Sequence of chain 1.A:
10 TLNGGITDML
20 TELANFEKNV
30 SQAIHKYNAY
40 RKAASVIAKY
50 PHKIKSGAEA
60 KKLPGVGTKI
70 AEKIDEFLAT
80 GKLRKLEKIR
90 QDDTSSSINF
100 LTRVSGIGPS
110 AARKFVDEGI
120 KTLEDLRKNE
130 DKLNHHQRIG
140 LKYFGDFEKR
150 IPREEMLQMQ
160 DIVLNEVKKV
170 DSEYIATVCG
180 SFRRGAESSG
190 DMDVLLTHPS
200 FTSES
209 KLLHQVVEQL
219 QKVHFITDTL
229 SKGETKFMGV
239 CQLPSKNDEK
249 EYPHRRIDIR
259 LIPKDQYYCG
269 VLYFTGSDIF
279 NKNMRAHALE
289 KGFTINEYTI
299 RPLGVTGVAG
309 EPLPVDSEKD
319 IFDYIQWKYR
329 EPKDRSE

The protein below binds the small molecule below.
Small molecule (SMILES): Cc1cn([C@H]2C[C@H](O[P](=O)(O)OC[C@H]3O[C@@H](n4ccc(N)nc4=O)C[C@@H]3O[P](=O)(O)OC[C@H]3O[C@@H](n4cnc5c(=O)nc(N)[nH]c54)C[C@@H]3O[P](=O)(O)OC[C@H]3O[C@@H](n4cnc5c(=O)nc(N)[nH]c54)C[C@@H]3O)[C@@H](CO[P](=O)(O)O[C@H]3C[C@H](n4cnc5c(=O)nc(N)[nH]c54)O[C@@H]3COP(=O)(O)O)O2)c(=O)[nH]c1=O

Binding-site contacts:
Ligand atom OP1 contacts residue PRO63 of chain 1.A at 3.7 Å.
Ligand atom O3' contacts residue GLY64 of chain 1.A at 3.4 Å.
Ligand atom OP1 contacts residue VAL65 of chain 1.A at 3.8 Å.
Ligand atom C4' contacts residue GLY64 of chain 1.A at 3.2 Å.
Ligand atom C5' contacts residue LYS35 of chain 1.A at 3.7 Å.
Ligand atom OP1 contacts residue NA1 of chain 1.H at 2.9 Å (h-bond).
Ligand atom C5' contacts residue GLY64 of chain 1.A at 3.2 Å.
Ligand atom O3' contacts residue VAL65 of chain 1.A at 3.8 Å.
Ligand atom OP2 contacts residue THR67 of chain 1.A at 3.6 Å.
Ligand atom OP1 contacts residue LEU62 of chain 1.A at 3.8 Å.
Ligand atom P contacts residue NA1 of chain 1.H at 3.8 Å.
Ligand atom O5' contacts residue GLY66 of chain 1.A at 3.5 Å (h-bond).
Ligand atom OP2 contacts residue VAL65 of chain 1.A at 3.9 Å.
Ligand atom OP2 contacts residue GLY66 of chain 1.A at 3.9 Å.
Ligand atom OP2 contacts residue LYS68 of chain 1.A at 2.6 Å (salt-bridge).
Ligand atom P contacts residue GLY64 of chain 1.A at 3.8 Å.
Ligand atom O3' contacts residue ILE69 of chain 1.A at 3.6 Å.
Ligand atom P contacts residue LYS68 of chain 1.A at 3.3 Å.
Ligand atom P contacts residue ILE69 of chain 1.A at 3.9 Å.
Ligand atom C3' contacts residue LYS68 of chain 1.A at 3.8 Å.
Ligand atom N7 contacts residue LYS35 of chain 1.A at 3.8 Å.
Ligand atom P contacts residue LYS35 of chain 1.A at 3.8 Å.
Ligand atom OP1 contacts residue LYS68 of chain 1.A at 3.1 Å (salt-bridge).
Ligand atom OP1 contacts residue GLY64 of chain 1.A at 2.8 Å (h-bond).
Ligand atom OP1 contacts residue THR67 of chain 1.A at 3.7 Å.
Ligand atom OP1 contacts residue LYS68 of chain 1.A at 3.4 Å (salt-bridge).
Ligand atom C3' contacts residue GLY66 of chain 1.A at 3.8 Å.
Ligand atom N3 contacts residue ALA38 of chain 1.A at 3.5 Å.
Ligand atom OP1 contacts residue LYS35 of chain 1.A at 3.9 Å.
Ligand atom P contacts residue GLY66 of chain 1.A at 3.7 Å.
Ligand atom OP3 contacts residue LYS35 of chain 1.A at 2.8 Å (salt-bridge).
Ligand atom OP1 contacts residue ILE69 of chain 1.A at 3.0 Å (h-bond).
Ligand atom P contacts residue LYS68 of chain 1.A at 3.7 Å.
Ligand atom OP2 contacts residue NA1 of chain 1.H at 3.8 Å.
Ligand atom C5' contacts residue TYR39 of chain 1.A at 3.5 Å (hydrophobic).
Ligand atom O5' contacts residue LYS35 of chain 1.A at 3.4 Å.
Ligand atom O4' contacts residue ALA38 of chain 1.A at 3.8 Å.
Ligand atom OP2 contacts residue LYS68 of chain 1.A at 3.0 Å (salt-bridge).
Ligand atom OP1 contacts residue GLY66 of chain 1.A at 2.8 Å (h-bond).
Ligand atom C5' contacts residue GLY66 of chain 1.A at 3.6 Å.